This protein binds this small molecule.
Small molecule (SMILES): CC(=O)N[C@H]1[C@H](O[C@H]2[C@H](O)[C@@H](NC(C)=O)CO[C@@H]2CO)O[C@H](CO)[C@@H](O[C@@H]2O[C@H](CO)[C@@H](O)[C@H](O)[C@@H]2O)[C@@H]1O

Sequence of chain 1.A:
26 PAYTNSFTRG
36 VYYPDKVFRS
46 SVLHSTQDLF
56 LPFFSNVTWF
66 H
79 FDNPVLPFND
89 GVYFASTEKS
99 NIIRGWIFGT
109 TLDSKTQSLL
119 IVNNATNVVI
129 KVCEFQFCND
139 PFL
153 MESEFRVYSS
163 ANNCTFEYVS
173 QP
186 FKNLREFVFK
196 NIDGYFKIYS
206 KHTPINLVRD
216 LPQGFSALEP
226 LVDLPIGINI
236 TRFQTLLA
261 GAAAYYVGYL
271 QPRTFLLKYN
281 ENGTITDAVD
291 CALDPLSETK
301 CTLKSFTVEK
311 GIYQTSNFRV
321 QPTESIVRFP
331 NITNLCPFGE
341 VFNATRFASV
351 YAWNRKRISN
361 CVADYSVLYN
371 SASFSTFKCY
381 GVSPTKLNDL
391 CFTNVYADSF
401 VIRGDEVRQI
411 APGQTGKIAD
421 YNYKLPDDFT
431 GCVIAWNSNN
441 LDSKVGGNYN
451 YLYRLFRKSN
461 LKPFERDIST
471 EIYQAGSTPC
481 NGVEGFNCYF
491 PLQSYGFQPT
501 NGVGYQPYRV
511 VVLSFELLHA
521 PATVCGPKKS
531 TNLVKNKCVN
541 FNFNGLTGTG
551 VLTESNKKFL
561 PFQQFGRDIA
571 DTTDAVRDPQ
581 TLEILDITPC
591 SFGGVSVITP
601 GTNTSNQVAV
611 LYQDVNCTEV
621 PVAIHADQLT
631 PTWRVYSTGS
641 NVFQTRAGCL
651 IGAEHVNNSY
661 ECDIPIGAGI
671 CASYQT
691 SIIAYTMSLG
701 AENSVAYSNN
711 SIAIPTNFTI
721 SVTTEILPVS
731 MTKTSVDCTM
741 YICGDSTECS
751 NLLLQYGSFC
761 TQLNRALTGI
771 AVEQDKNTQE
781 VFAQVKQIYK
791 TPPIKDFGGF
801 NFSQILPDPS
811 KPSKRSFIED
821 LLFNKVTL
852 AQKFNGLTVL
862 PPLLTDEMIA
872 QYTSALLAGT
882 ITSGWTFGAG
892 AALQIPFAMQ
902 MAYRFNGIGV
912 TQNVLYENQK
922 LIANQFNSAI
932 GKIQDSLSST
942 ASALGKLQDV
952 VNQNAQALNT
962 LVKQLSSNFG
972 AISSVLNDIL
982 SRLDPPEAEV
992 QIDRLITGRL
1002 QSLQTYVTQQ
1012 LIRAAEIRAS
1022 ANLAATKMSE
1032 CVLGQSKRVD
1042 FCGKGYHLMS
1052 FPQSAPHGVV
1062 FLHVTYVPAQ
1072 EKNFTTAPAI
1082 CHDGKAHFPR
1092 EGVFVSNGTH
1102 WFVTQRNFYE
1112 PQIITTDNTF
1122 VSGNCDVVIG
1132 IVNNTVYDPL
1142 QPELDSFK

Binding-site contacts:
Ligand atom O6 contacts residue GLN926 of chain 1.A at 3.8 Å.
Ligand atom C3 contacts residue ASN717 of chain 1.A at 3.8 Å.
Ligand atom C4 contacts residue ASN717 of chain 1.A at 4.2 Å.
Ligand atom C8 contacts residue LEU922 of chain 1.A at 4.2 Å (hydrophobic).
Ligand atom C5 contacts residue LEU922 of chain 1.A at 3.8 Å (hydrophobic).
Ligand atom C7 contacts residue LEU922 of chain 1.A at 4.2 Å (hydrophobic).
Ligand atom O6 contacts residue GLN1071 of chain 1.A at 4.4 Å.
Ligand atom C1 contacts residue LEU922 of chain 1.A at 4.4 Å (hydrophobic).
Ligand atom C1 contacts residue ASN717 of chain 1.A at 1.4 Å.
Ligand atom C6 contacts residue GLN926 of chain 1.A at 4.2 Å.
Ligand atom O7 contacts residue GLN1071 of chain 1.A at 3.6 Å (h-bond).
Ligand atom O5 contacts residue GLN1071 of chain 1.A at 4.1 Å.
Ligand atom C5 contacts residue ASN717 of chain 1.A at 3.7 Å.
Ligand atom N2 contacts residue ASN717 of chain 1.A at 2.9 Å (h-bond).
Ligand atom O5 contacts residue ASN717 of chain 1.A at 2.4 Å (h-bond).
Ligand atom C8 contacts residue ASN717 of chain 1.A at 4.5 Å.
Ligand atom C7 contacts residue ASN717 of chain 1.A at 3.3 Å.
Ligand atom C2 contacts residue ASN717 of chain 1.A at 2.4 Å.
Ligand atom O7 contacts residue ASN717 of chain 1.A at 3.3 Å (h-bond).
Ligand atom O7 contacts residue LEU922 of chain 1.A at 4.0 Å.
Ligand atom C1 contacts residue GLN1071 of chain 1.A at 4.5 Å.
Ligand atom O6 contacts residue ASN717 of chain 1.A at 3.9 Å.
Ligand atom O4 contacts residue LEU922 of chain 1.A at 4.5 Å.
Ligand atom C6 contacts residue LEU922 of chain 1.A at 4.0 Å (hydrophobic).